Sequence of chain 1.B:
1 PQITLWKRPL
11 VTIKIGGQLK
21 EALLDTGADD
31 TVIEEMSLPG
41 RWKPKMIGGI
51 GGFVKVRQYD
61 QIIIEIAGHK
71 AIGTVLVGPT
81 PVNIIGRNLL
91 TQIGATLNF

Binding-site contacts:
Ligand atom CD2 contacts residue GLY27 of chain 1.A at 3.4 Å.
Ligand atom O contacts residue GLY27 of chain 1.A at 3.5 Å (h-bond).
Ligand atom C51 contacts residue PRO81 of chain 1.A at 3.6 Å (hydrophobic).
Ligand atom CM contacts residue GLY27 of chain 1.B at 3.7 Å.
Ligand atom CA contacts residue GLY48 of chain 1.A at 3.7 Å.
Ligand atom O2 contacts residue GLY27 of chain 1.A at 3.3 Å.
Ligand atom C9 contacts residue ASP25 of chain 1.B at 3.4 Å.
Ligand atom O2 contacts residue ASP25 of chain 1.B at 2.6 Å (salt-bridge).
Ligand atom CE1 contacts residue GLY49 of chain 1.A at 3.7 Å.
Ligand atom OD1 contacts residue ASP29 of chain 1.A at 3.2 Å (salt-bridge).
Ligand atom O1 contacts residue GLY49 of chain 1.A at 3.7 Å.
Ligand atom CM contacts residue ASP25 of chain 1.B at 3.4 Å.
Ligand atom CB contacts residue GLY48 of chain 1.A at 3.7 Å.
Ligand atom N2 contacts residue GLY27 of chain 1.A at 3.2 Å (h-bond).
Ligand atom C4 contacts residue ARG8 of chain 1.B at 3.4 Å.
Ligand atom CG1 contacts residue ILE84 of chain 1.B at 3.5 Å (hydrophobic).
Ligand atom C3 contacts residue ARG8 of chain 1.B at 3.6 Å.
Ligand atom O2 contacts residue ASP25 of chain 1.A at 2.5 Å (salt-bridge).
Ligand atom CB1 contacts residue ASP25 of chain 1.B at 3.2 Å.
Ligand atom C31 contacts residue GLY48 of chain 1.B at 3.5 Å.
Ligand atom C81 contacts residue GLY27 of chain 1.B at 3.6 Å.
Ligand atom OD1 contacts residue ASP30 of chain 1.A at 3.0 Å (salt-bridge).
Ligand atom ND2 contacts residue GLY48 of chain 1.A at 3.7 Å.
Ligand atom O1 contacts residue ILE50 of chain 1.B at 3.6 Å.
Ligand atom CE1 contacts residue ILE50 of chain 1.A at 3.6 Å (hydrophobic).
Ligand atom O contacts residue ASP29 of chain 1.A at 3.0 Å (salt-bridge).
Ligand atom C6 contacts residue PRO81 of chain 1.B at 3.6 Å (hydrophobic).
Ligand atom O contacts residue ALA28 of chain 1.A at 3.7 Å.
Ligand atom CD1 contacts residue ILE84 of chain 1.B at 3.4 Å (hydrophobic).
Ligand atom C11 contacts residue GLY48 of chain 1.B at 3.6 Å.
Ligand atom C9 contacts residue ASP25 of chain 1.A at 3.2 Å.
Ligand atom N1 contacts residue GLY48 of chain 1.A at 3.0 Å (h-bond).
Ligand atom N contacts residue GLY48 of chain 1.A at 3.0 Å (h-bond).
Ligand atom OD1 contacts residue ALA28 of chain 1.A at 3.6 Å.
Ligand atom C51 contacts residue GLY49 of chain 1.B at 3.7 Å.
Ligand atom C81 contacts residue ASP25 of chain 1.A at 3.4 Å.
Ligand atom C61 contacts residue THR80 of chain 1.A at 3.7 Å.
Ligand atom CD1 contacts residue ILE50 of chain 1.A at 3.7 Å (hydrophobic).
Ligand atom C21 contacts residue GLY27 of chain 1.B at 3.7 Å.
Ligand atom ND2 contacts residue ASP30 of chain 1.A at 3.1 Å (salt-bridge).

The protein below binds the small molecule below.
Small molecule (SMILES): CC(C)(C)NC(=O)[C@@H]1C[C@@H]2CCCC[C@@H]2CN1C[C@@H](O)[C@H](Cc1ccccc1)NC(=O)[C@H](CC(N)=O)NC(=O)c1ccc2ccccc2n1

Sequence of chain 1.A:
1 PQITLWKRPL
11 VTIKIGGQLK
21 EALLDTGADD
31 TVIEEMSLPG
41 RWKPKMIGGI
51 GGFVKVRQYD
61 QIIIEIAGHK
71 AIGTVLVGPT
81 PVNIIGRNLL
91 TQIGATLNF